Sequence of chain 3.A:
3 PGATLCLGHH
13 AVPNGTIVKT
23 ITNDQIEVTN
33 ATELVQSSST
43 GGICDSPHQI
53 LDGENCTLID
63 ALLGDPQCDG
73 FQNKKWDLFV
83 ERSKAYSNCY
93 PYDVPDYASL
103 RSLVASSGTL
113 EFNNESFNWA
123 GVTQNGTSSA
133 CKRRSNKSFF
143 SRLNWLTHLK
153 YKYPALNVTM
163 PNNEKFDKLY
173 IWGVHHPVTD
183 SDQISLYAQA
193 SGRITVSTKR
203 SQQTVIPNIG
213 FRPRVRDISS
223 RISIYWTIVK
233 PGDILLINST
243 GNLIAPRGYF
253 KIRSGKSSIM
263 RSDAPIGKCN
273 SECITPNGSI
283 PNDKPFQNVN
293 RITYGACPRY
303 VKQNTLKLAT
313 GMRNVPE

This small molecule binds to this protein.
Small molecule (SMILES): CC(=O)N[C@@H]1[C@@H](O)[C@H](O)[C@@H](CO)O[C@H]1O

Binding-site contacts:
Ligand atom C7 contacts residue ASN57 of chain 3.A at 3.4 Å.
Ligand atom C1 contacts residue ASN57 of chain 3.A at 1.4 Å.
Ligand atom C4 contacts residue ASN57 of chain 3.A at 4.2 Å.
Ligand atom O7 contacts residue ASN57 of chain 3.A at 3.6 Å.
Ligand atom O6 contacts residue TYR88 of chain 3.A at 2.7 Å (h-bond).
Ligand atom O5 contacts residue ASN57 of chain 3.A at 2.3 Å (h-bond).
Ligand atom C5 contacts residue TYR88 of chain 3.A at 4.1 Å (hydrophobic).
Ligand atom N2 contacts residue ASN57 of chain 3.A at 2.9 Å (h-bond).
Ligand atom C5 contacts residue ASN57 of chain 3.A at 3.6 Å.
Ligand atom C3 contacts residue ASN57 of chain 3.A at 3.8 Å.
Ligand atom C6 contacts residue TYR88 of chain 3.A at 3.5 Å (hydrophobic).
Ligand atom O5 contacts residue TYR88 of chain 3.A at 3.4 Å (h-bond).
Ligand atom C8 contacts residue GLU56 of chain 3.A at 3.7 Å.
Ligand atom C2 contacts residue ASN57 of chain 3.A at 2.5 Å.